Binding-site contacts:
Ligand atom C3 contacts residue ASN89 of chain 1.G at 3.7 Å.
Ligand atom C3 contacts residue ARG223 of chain 1.G at 4.0 Å.
Ligand atom C8 contacts residue PRO139 of chain 1.G at 3.4 Å (hydrophobic).
Ligand atom O7 contacts residue ASN89 of chain 1.G at 2.8 Å (h-bond).
Ligand atom O5 contacts residue ASN89 of chain 1.G at 2.4 Å (h-bond).
Ligand atom N2 contacts residue ARG223 of chain 1.G at 3.9 Å.
Ligand atom C1 contacts residue GLU68 of chain 1.G at 4.2 Å.
Ligand atom O3 contacts residue ARG223 of chain 1.G at 2.9 Å (salt-bridge).
Ligand atom C1 contacts residue ASN89 of chain 1.G at 1.4 Å.
Ligand atom C4 contacts residue ASN89 of chain 1.G at 4.1 Å.
Ligand atom C4 contacts residue ARG223 of chain 1.G at 4.2 Å.
Ligand atom C8 contacts residue GLU68 of chain 1.G at 3.9 Å.
Ligand atom N2 contacts residue GLU68 of chain 1.G at 3.6 Å.
Ligand atom C7 contacts residue CYS92 of chain 1.G at 4.3 Å (hydrophobic).
Ligand atom C7 contacts residue ARG223 of chain 1.G at 3.7 Å.
Ligand atom O7 contacts residue CYS92 of chain 1.G at 3.6 Å.
Ligand atom C5 contacts residue ASN89 of chain 1.G at 3.6 Å.
Ligand atom C8 contacts residue CYS92 of chain 1.G at 4.3 Å (hydrophobic).
Ligand atom O7 contacts residue ASN66 of chain 1.G at 2.9 Å (h-bond).
Ligand atom C7 contacts residue ASN89 of chain 1.G at 3.0 Å.
Ligand atom C7 contacts residue GLU68 of chain 1.G at 3.9 Å.
Ligand atom C8 contacts residue CYS138 of chain 1.G at 4.2 Å (hydrophobic).
Ligand atom N2 contacts residue ASN89 of chain 1.G at 2.8 Å (h-bond).
Ligand atom C8 contacts residue ASN89 of chain 1.G at 4.4 Å.
Ligand atom C8 contacts residue ARG223 of chain 1.G at 4.2 Å.
Ligand atom C2 contacts residue ASN89 of chain 1.G at 2.3 Å.
Ligand atom C7 contacts residue ASN66 of chain 1.G at 3.7 Å.
Ligand atom O7 contacts residue ARG223 of chain 1.G at 3.8 Å.
Ligand atom O6 contacts residue ASP88 of chain 1.G at 3.5 Å.
Ligand atom C2 contacts residue ARG223 of chain 1.G at 4.0 Å.
Ligand atom C8 contacts residue ASN66 of chain 1.G at 3.6 Å.

A small-molecule ligand and the protein it binds are described below.
Small molecule (SMILES): CC(=O)N[C@@H]1[C@@H](O)[C@H](O)[C@@H](CO)O[C@H]1O

Sequence of chain 1.G:
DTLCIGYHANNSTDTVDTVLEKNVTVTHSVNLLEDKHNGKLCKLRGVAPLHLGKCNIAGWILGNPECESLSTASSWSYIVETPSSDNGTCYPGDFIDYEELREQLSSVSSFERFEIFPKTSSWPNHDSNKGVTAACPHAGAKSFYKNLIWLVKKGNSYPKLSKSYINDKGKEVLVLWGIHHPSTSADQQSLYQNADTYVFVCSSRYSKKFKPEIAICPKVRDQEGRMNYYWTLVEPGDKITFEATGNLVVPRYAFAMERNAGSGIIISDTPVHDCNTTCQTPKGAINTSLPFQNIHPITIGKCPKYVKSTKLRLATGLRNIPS